A protein and the small-molecule ligand that binds it are described below.
Small molecule (SMILES): C=C(C)[C@H]1CC[C@@]2(C)CCC[NH+](C)[C@@H]2C1

Sequence of chain 1.B:
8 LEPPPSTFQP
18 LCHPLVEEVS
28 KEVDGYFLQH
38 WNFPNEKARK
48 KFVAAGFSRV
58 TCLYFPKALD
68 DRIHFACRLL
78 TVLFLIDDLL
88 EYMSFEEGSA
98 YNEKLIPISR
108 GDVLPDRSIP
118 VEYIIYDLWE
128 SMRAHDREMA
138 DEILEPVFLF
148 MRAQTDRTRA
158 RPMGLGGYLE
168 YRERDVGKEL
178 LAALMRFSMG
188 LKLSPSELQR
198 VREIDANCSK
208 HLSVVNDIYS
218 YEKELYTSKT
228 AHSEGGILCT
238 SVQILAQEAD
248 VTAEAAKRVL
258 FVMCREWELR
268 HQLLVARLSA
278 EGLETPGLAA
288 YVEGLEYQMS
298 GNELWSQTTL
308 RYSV

Binding-site contacts:
Ligand atom C4 contacts residue VAL173 of chain 1.B at 4.2 Å (hydrophobic).
Ligand atom C1 contacts residue ASN213 of chain 1.B at 3.8 Å.
Ligand atom C7 contacts residue VAL173 of chain 1.B at 3.4 Å (hydrophobic).
Ligand atom C2 contacts residue TYR309 of chain 1.B at 4.4 Å (hydrophobic).
Ligand atom C12 contacts residue PHE147 of chain 1.B at 4.2 Å (hydrophobic).
Ligand atom C9 contacts residue POP1 of chain 1.N at 4.4 Å.
Ligand atom C12 contacts residue LEU80 of chain 1.B at 3.9 Å (hydrophobic).
Ligand atom C5 contacts residue PHE81 of chain 1.B at 4.2 Å (hydrophobic).
Ligand atom C13 contacts residue LEU77 of chain 1.B at 3.6 Å (hydrophobic).
Ligand atom C2 contacts residue ASN213 of chain 1.B at 3.7 Å.
Ligand atom C2 contacts residue POP1 of chain 1.N at 4.3 Å.
Ligand atom C1 contacts residue TYR309 of chain 1.B at 4.1 Å (hydrophobic).
Ligand atom C3 contacts residue PHE81 of chain 1.B at 3.8 Å (hydrophobic).
Ligand atom C10 contacts residue PHE81 of chain 1.B at 3.9 Å (hydrophobic).
Ligand atom N1 contacts residue PHE81 of chain 1.B at 4.1 Å.
Ligand atom C13 contacts residue LEU177 of chain 1.B at 4.1 Å (hydrophobic).
Ligand atom C14 contacts residue LEU77 of chain 1.B at 4.3 Å (hydrophobic).
Ligand atom C7 contacts residue LEU178 of chain 1.B at 3.7 Å (hydrophobic).
Ligand atom C10 contacts residue POP1 of chain 1.N at 3.0 Å.
Ligand atom C14 contacts residue LEU80 of chain 1.B at 3.4 Å (hydrophobic).
Ligand atom C9 contacts residue PHE147 of chain 1.B at 4.0 Å (hydrophobic).
Ligand atom C6 contacts residue LEU178 of chain 1.B at 3.7 Å (hydrophobic).
Ligand atom C10 contacts residue ASP84 of chain 1.B at 4.2 Å.
Ligand atom C2 contacts residue ASN299 of chain 1.B at 4.3 Å.
Ligand atom C1 contacts residue PHE81 of chain 1.B at 3.4 Å (hydrophobic).
Ligand atom C3 contacts residue TYR61 of chain 1.B at 3.7 Å (hydrophobic).
Ligand atom C13 contacts residue LEU80 of chain 1.B at 3.6 Å (hydrophobic).
Ligand atom C14 contacts residue PHE81 of chain 1.B at 3.9 Å (hydrophobic).
Ligand atom C6 contacts residue VAL173 of chain 1.B at 4.2 Å (hydrophobic).
Ligand atom N1 contacts residue POP1 of chain 1.N at 3.3 Å (h-bond).
Ligand atom C11 contacts residue VAL173 of chain 1.B at 3.1 Å (hydrophobic).
Ligand atom C1 contacts residue POP1 of chain 1.N at 3.2 Å.
Ligand atom C8 contacts residue VAL173 of chain 1.B at 3.9 Å (hydrophobic).
Ligand atom C11 contacts residue TYR61 of chain 1.B at 4.3 Å (hydrophobic).
Ligand atom C14 contacts residue PHE147 of chain 1.B at 4.0 Å (hydrophobic).
Ligand atom C2 contacts residue PHE81 of chain 1.B at 4.0 Å (hydrophobic).
Ligand atom C9 contacts residue VAL173 of chain 1.B at 4.0 Å (hydrophobic).
Ligand atom C2 contacts residue TYR61 of chain 1.B at 4.3 Å (hydrophobic).
Ligand atom C8 contacts residue PHE147 of chain 1.B at 4.0 Å (hydrophobic).
Ligand atom C11 contacts residue LEU178 of chain 1.B at 4.1 Å (hydrophobic).